Sequence of chain 1.A:
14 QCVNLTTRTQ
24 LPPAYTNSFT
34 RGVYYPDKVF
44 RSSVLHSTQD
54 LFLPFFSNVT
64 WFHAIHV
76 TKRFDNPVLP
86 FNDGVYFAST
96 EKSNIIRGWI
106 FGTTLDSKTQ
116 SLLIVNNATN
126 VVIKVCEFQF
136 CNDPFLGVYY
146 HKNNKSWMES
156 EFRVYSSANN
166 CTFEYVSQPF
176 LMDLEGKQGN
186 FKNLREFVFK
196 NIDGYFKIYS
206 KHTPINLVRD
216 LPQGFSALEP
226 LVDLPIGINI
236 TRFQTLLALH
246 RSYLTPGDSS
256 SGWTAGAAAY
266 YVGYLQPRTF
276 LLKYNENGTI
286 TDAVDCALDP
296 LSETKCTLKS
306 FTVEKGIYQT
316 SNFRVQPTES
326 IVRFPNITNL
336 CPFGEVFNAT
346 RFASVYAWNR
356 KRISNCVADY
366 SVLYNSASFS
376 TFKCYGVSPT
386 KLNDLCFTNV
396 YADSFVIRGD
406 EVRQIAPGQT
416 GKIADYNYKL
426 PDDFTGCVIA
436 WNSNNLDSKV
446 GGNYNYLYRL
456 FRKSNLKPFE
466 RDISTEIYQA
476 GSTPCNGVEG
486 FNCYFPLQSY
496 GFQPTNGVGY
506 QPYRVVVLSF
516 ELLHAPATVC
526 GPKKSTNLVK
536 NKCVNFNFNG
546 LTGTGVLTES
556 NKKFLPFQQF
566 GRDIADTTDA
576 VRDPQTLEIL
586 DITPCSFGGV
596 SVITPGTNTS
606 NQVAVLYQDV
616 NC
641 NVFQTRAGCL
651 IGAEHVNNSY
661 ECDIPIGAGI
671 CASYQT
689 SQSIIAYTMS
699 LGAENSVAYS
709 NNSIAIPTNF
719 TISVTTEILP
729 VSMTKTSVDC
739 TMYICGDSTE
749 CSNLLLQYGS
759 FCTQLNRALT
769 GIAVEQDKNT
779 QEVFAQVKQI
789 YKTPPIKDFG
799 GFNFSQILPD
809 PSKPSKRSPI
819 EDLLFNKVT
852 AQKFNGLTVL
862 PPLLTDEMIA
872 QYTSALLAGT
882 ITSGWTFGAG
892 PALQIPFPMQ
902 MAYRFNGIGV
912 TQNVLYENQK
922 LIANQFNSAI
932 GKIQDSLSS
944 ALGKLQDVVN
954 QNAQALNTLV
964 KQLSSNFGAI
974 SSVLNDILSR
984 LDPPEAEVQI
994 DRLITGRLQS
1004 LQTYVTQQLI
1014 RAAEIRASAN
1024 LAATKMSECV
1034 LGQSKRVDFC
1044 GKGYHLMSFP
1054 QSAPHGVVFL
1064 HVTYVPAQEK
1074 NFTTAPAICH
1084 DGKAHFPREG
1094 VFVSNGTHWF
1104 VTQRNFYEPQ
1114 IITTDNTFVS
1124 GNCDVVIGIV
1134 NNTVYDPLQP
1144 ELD

A small-molecule ligand and the protein it binds are described below.
Small molecule (SMILES): CC(=O)N[C@@H]1[C@@H](O)[C@H](O)[C@@H](CO)O[C@H]1O

Binding-site contacts:
Ligand atom C3 contacts residue ASN616 of chain 1.A at 3.8 Å.
Ligand atom C8 contacts residue ASN616 of chain 1.A at 4.5 Å.
Ligand atom C1 contacts residue ASN616 of chain 1.A at 1.4 Å.
Ligand atom C5 contacts residue ASN616 of chain 1.A at 3.7 Å.
Ligand atom C2 contacts residue ASN616 of chain 1.A at 2.5 Å.
Ligand atom C4 contacts residue ASN616 of chain 1.A at 4.2 Å.
Ligand atom O5 contacts residue ASN616 of chain 1.A at 2.4 Å (h-bond).
Ligand atom O5 contacts residue CYS617 of chain 1.A at 4.4 Å.
Ligand atom N2 contacts residue ASN616 of chain 1.A at 2.9 Å (h-bond).
Ligand atom C7 contacts residue ASN616 of chain 1.A at 3.8 Å.
Ligand atom O7 contacts residue ASN616 of chain 1.A at 4.2 Å.